Binding-site contacts:
Ligand atom C6 contacts residue ALA704 of chain 1.B at 3.5 Å (hydrophobic).
Ligand atom C8 contacts residue ASN1072 of chain 1.B at 4.3 Å.
Ligand atom C1 contacts residue GLN893 of chain 1.A at 4.5 Å.
Ligand atom C1 contacts residue ASN1072 of chain 1.B at 1.4 Å.
Ligand atom C3 contacts residue ASN1072 of chain 1.B at 3.9 Å.
Ligand atom O5 contacts residue ALA704 of chain 1.B at 4.1 Å.
Ligand atom C5 contacts residue ASN1072 of chain 1.B at 3.6 Å.
Ligand atom O7 contacts residue ASN1072 of chain 1.B at 3.4 Å (h-bond).
Ligand atom O4 contacts residue SER702 of chain 1.B at 3.9 Å.
Ligand atom O7 contacts residue GLN893 of chain 1.A at 4.2 Å.
Ligand atom C8 contacts residue GLU1070 of chain 1.B at 4.3 Å.
Ligand atom C5 contacts residue ALA704 of chain 1.B at 4.0 Å (hydrophobic).
Ligand atom C4 contacts residue ASN1072 of chain 1.B at 4.2 Å.
Ligand atom C6 contacts residue SER702 of chain 1.B at 4.0 Å.
Ligand atom C2 contacts residue ASN1072 of chain 1.B at 2.5 Å.
Ligand atom O5 contacts residue ASN1072 of chain 1.B at 2.3 Å (h-bond).
Ligand atom N2 contacts residue ASN1072 of chain 1.B at 3.1 Å (h-bond).
Ligand atom O6 contacts residue ALA704 of chain 1.B at 4.2 Å.
Ligand atom C7 contacts residue ASN1072 of chain 1.B at 3.5 Å.

Sequence of chain 1.A:
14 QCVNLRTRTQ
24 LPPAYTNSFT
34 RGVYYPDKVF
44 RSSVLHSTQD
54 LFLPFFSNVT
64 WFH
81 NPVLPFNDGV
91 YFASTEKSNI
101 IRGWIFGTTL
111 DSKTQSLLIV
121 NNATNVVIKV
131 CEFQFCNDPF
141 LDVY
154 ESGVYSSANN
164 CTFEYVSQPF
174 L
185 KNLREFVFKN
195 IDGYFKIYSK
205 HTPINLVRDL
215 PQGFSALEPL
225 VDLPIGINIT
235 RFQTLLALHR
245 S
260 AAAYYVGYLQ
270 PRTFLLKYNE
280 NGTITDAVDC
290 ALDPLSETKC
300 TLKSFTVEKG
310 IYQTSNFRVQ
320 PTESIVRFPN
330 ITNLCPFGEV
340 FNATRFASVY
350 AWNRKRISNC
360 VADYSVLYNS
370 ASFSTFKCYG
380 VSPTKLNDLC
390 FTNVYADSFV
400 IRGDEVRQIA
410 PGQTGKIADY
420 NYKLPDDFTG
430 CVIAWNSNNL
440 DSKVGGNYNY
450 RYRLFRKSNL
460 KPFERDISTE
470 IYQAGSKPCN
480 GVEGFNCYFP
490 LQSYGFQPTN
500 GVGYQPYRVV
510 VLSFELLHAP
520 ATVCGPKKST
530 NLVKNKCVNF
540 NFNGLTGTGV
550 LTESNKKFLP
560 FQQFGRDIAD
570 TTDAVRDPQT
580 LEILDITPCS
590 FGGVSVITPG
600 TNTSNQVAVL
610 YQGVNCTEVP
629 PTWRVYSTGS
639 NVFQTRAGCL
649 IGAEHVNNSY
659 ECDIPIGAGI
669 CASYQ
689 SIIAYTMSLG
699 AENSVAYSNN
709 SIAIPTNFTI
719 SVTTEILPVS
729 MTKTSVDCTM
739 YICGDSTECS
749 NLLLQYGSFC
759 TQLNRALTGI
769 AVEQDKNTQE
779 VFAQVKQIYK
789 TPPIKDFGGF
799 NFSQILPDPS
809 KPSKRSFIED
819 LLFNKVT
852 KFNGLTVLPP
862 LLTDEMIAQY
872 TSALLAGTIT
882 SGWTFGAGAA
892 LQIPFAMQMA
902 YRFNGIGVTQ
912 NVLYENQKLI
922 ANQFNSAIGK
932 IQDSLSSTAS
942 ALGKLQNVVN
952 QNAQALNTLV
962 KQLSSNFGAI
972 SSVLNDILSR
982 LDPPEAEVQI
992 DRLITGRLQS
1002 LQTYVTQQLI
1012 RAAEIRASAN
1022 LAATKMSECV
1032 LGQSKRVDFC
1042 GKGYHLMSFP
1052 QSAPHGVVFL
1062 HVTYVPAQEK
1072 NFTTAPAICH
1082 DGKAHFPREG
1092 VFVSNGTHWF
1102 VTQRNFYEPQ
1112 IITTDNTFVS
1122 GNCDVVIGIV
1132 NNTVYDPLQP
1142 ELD

Sequence of chain 1.B:
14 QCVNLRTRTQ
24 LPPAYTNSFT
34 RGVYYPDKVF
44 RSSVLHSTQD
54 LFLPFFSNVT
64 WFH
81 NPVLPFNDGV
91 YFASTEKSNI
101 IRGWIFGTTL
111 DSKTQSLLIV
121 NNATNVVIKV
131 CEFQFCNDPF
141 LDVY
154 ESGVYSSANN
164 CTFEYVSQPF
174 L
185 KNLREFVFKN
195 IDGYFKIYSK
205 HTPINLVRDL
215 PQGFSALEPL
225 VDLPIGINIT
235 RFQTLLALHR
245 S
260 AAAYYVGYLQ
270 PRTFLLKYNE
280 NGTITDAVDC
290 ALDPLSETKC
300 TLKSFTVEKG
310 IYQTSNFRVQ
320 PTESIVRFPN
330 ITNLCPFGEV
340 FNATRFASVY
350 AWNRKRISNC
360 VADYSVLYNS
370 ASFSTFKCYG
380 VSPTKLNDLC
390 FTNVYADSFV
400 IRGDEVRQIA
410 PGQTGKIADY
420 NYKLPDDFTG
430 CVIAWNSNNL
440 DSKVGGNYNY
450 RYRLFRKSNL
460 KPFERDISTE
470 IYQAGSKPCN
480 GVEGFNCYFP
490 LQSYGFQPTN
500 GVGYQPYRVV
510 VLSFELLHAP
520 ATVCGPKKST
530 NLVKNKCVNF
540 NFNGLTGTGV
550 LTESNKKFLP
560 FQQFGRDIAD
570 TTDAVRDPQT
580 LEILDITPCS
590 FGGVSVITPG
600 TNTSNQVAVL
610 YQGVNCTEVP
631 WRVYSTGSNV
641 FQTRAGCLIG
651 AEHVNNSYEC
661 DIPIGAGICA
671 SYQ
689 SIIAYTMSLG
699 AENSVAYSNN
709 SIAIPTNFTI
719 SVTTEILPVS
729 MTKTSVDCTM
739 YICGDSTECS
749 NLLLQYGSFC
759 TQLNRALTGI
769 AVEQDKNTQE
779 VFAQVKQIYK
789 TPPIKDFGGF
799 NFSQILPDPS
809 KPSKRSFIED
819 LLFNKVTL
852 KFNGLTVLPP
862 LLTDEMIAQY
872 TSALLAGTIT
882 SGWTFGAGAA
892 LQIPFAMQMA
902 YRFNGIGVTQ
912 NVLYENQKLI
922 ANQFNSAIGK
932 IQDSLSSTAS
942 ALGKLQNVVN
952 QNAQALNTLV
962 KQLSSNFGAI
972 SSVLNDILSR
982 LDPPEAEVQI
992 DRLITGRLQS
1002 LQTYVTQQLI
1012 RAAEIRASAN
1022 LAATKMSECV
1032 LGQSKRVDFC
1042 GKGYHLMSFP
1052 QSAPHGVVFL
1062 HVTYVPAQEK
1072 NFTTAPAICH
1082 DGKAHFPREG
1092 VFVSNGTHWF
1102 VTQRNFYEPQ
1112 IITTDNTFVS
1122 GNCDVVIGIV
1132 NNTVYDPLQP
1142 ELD

This protein binds this small molecule.
Small molecule (SMILES): CC(=O)N[C@H]1[C@H](O[C@H]2[C@H](O)[C@@H](NC(C)=O)CO[C@@H]2CO)O[C@H](CO)[C@@H](O)[C@@H]1O